Sequence of chain 1.A:
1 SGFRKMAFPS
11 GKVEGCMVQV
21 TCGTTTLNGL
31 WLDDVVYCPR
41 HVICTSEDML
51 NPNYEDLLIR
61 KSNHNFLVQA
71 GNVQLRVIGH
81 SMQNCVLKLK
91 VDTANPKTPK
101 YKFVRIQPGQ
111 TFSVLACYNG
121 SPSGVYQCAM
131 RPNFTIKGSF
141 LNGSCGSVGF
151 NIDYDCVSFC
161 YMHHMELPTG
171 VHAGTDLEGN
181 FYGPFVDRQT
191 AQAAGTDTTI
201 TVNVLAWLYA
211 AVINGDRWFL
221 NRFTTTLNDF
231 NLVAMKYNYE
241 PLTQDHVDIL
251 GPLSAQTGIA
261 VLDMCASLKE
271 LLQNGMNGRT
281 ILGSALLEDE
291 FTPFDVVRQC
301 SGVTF

Binding-site contacts:
Ligand atom CA contacts residue HIS164 of chain 1.A at 3.5 Å.
Ligand atom NAF contacts residue THR190 of chain 1.A at 3.2 Å.
Ligand atom OBW contacts residue PRO168 of chain 1.A at 2.9 Å.
Ligand atom CBN contacts residue THR190 of chain 1.A at 3.5 Å.
Ligand atom CBB contacts residue THR190 of chain 1.A at 3.6 Å.
Ligand atom CAP contacts residue ASN142 of chain 1.A at 3.2 Å.
Ligand atom NAE contacts residue CYS145 of chain 1.A at 3.1 Å (h-bond).
Ligand atom OBR contacts residue HIS41 of chain 1.A at 2.5 Å (h-bond).
Ligand atom CAP contacts residue GLY143 of chain 1.A at 3.4 Å.
Ligand atom OBR contacts residue CYS145 of chain 1.A at 2.6 Å (h-bond).
Ligand atom CAM contacts residue CYS145 of chain 1.A at 2.7 Å (hydrophobic).
Ligand atom CBE contacts residue HIS41 of chain 1.A at 3.5 Å.
Ligand atom CAY contacts residue GLU166 of chain 1.A at 3.6 Å.
Ligand atom OBS contacts residue SER144 of chain 1.A at 3.3 Å (h-bond).
Ligand atom CBJ contacts residue ARG188 of chain 1.A at 3.3 Å.
Ligand atom CBA contacts residue GLU166 of chain 1.A at 3.6 Å.
Ligand atom NAF contacts residue ALA191 of chain 1.A at 3.6 Å.
Ligand atom CBI contacts residue ARG188 of chain 1.A at 3.6 Å.
Ligand atom NAE contacts residue HIS164 of chain 1.A at 3.0 Å (h-bond).
Ligand atom CAH contacts residue CYS145 of chain 1.A at 2.7 Å (hydrophobic).
Ligand atom CBO contacts residue ALA191 of chain 1.A at 3.6 Å (hydrophobic).
Ligand atom OBT contacts residue GLU166 of chain 1.A at 3.1 Å (salt-bridge).
Ligand atom CAI contacts residue HIS41 of chain 1.A at 3.6 Å.
Ligand atom CAI contacts residue CYS145 of chain 1.A at 1.8 Å (hydrophobic).
Ligand atom OBS contacts residue CYS145 of chain 1.A at 2.9 Å (h-bond).
Ligand atom CBK contacts residue GLN192 of chain 1.A at 3.3 Å.
Ligand atom NAC contacts residue GLU166 of chain 1.A at 3.0 Å (salt-bridge).
Ligand atom OBT contacts residue MET165 of chain 1.A at 3.3 Å.
Ligand atom CBH contacts residue GLU166 of chain 1.A at 3.6 Å.
Ligand atom OBS contacts residue GLY143 of chain 1.A at 3.0 Å (h-bond).
Ligand atom NAF contacts residue GLN189 of chain 1.A at 3.7 Å.
Ligand atom CAL contacts residue ASN142 of chain 1.A at 3.7 Å.
Ligand atom CBJ contacts residue MET165 of chain 1.A at 3.7 Å (hydrophobic).
Ligand atom CBK contacts residue MET165 of chain 1.A at 3.7 Å (hydrophobic).
Ligand atom CAJ contacts residue CYS145 of chain 1.A at 3.1 Å (hydrophobic).
Ligand atom CAN contacts residue THR26 of chain 1.A at 3.2 Å.
Ligand atom CAO contacts residue THR26 of chain 1.A at 3.4 Å.
Ligand atom CBO contacts residue GLN189 of chain 1.A at 3.6 Å.
Ligand atom OBU contacts residue GLN189 of chain 1.A at 3.0 Å (h-bond).
Ligand atom CBO contacts residue THR190 of chain 1.A at 3.5 Å.

This small molecule binds to this protein.
Small molecule (SMILES): CCC[C@H](NC(=O)[C@@H]1[C@H]2CCC[C@H]2CN1C(=O)[C@@H](NC(=O)[C@@H](NC(=O)c1cnccn1)C1CCCCC1)C(C)(C)C)[C@@H](O)C(=O)NC1CC1